Sequence of chain 1.C:
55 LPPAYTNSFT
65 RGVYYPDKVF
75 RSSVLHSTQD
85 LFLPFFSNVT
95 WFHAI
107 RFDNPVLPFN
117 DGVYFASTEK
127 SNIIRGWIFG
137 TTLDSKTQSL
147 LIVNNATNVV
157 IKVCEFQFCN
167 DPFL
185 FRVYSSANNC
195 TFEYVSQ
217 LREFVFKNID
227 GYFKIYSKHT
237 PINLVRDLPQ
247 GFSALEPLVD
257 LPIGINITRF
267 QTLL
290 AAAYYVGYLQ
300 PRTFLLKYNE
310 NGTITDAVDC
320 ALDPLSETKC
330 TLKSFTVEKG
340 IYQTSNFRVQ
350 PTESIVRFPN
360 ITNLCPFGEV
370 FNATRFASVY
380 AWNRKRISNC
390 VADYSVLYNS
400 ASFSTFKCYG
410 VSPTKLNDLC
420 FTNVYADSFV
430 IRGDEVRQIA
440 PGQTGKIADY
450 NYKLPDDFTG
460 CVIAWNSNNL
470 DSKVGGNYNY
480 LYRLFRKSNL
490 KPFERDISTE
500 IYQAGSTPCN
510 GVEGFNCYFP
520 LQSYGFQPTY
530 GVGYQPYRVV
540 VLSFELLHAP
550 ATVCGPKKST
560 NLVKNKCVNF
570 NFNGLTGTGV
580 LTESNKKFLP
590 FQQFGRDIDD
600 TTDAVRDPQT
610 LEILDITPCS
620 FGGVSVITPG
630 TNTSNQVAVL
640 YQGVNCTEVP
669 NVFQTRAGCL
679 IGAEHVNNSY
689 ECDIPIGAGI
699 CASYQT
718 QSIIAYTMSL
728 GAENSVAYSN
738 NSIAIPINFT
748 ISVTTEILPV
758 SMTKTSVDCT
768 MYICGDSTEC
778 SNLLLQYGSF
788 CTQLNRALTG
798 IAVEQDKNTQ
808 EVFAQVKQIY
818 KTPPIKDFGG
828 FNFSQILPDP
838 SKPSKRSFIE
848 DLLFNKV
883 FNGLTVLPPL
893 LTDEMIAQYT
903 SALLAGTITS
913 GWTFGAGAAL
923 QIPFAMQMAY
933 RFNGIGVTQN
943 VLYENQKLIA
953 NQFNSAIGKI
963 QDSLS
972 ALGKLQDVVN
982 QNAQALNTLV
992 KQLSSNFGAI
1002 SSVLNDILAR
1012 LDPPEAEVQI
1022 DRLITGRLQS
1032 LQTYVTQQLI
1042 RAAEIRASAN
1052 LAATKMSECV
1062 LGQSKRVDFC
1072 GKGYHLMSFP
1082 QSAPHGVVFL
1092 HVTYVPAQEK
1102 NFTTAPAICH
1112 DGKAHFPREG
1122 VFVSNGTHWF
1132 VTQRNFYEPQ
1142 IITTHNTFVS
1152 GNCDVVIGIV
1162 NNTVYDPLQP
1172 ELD

The protein below binds the small molecule below.
Small molecule (SMILES): CC(=O)N[C@@H]1[C@@H](O)[C@H](O)[C@@H](CO)O[C@H]1O

Binding-site contacts:
Ligand atom O5 contacts residue SER831 of chain 1.C at 4.3 Å.
Ligand atom C7 contacts residue ASN829 of chain 1.C at 3.5 Å.
Ligand atom C1 contacts residue ASN829 of chain 1.C at 1.4 Å.
Ligand atom C5 contacts residue GLN832 of chain 1.C at 4.3 Å.
Ligand atom C6 contacts residue GLN832 of chain 1.C at 3.5 Å.
Ligand atom C8 contacts residue ASN829 of chain 1.C at 4.5 Å.
Ligand atom C3 contacts residue ASN829 of chain 1.C at 3.8 Å.
Ligand atom C2 contacts residue ASN829 of chain 1.C at 2.4 Å.
Ligand atom O5 contacts residue GLN832 of chain 1.C at 4.3 Å.
Ligand atom C5 contacts residue ASN829 of chain 1.C at 3.7 Å.
Ligand atom C4 contacts residue ASN829 of chain 1.C at 4.2 Å.
Ligand atom C1 contacts residue SER831 of chain 1.C at 3.9 Å.
Ligand atom N2 contacts residue ASN829 of chain 1.C at 2.9 Å (h-bond).
Ligand atom C7 contacts residue SER831 of chain 1.C at 4.5 Å.
Ligand atom O7 contacts residue SER831 of chain 1.C at 3.5 Å (h-bond).
Ligand atom C5 contacts residue SER831 of chain 1.C at 4.5 Å.
Ligand atom O5 contacts residue ASN829 of chain 1.C at 2.4 Å (h-bond).
Ligand atom O7 contacts residue ASN829 of chain 1.C at 3.4 Å (h-bond).
Ligand atom O6 contacts residue GLN832 of chain 1.C at 4.3 Å.